Sequence of chain 1.B:
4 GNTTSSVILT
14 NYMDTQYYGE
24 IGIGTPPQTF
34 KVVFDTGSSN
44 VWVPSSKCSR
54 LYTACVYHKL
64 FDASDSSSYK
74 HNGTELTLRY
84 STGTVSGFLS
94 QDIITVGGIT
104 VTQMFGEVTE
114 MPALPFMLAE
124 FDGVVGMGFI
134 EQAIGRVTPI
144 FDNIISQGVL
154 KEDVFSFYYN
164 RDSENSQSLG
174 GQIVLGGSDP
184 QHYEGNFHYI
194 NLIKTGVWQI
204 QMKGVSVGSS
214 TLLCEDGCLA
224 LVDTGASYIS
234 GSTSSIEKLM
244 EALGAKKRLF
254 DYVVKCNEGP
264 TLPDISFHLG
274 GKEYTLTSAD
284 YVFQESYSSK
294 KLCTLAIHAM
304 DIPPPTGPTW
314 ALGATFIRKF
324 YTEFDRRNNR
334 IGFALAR

A protein and the small-molecule ligand that binds it are described below.
Small molecule (SMILES): O=C(c1c(Cc2ccccc2)n(-c2ccccc2)c2ccccc12)N1CCNCC1

Binding-site contacts:
Ligand atom O41 contacts residue THR85 of chain 1.B at 2.6 Å (h-bond).
Ligand atom C43 contacts residue ASP38 of chain 1.B at 3.1 Å.
Ligand atom N12 contacts residue THR85 of chain 1.B at 3.8 Å.
Ligand atom C2 contacts residue GLN19 of chain 1.B at 3.7 Å.
Ligand atom C32 contacts residue GLY228 of chain 1.B at 3.7 Å.
Ligand atom C42 contacts residue ASP226 of chain 1.B at 3.4 Å.
Ligand atom O41 contacts residue TYR83 of chain 1.B at 3.5 Å.
Ligand atom N44 contacts residue ASP226 of chain 1.B at 3.4 Å (salt-bridge).
Ligand atom C43 contacts residue ASP226 of chain 1.B at 3.4 Å.
Ligand atom C30 contacts residue VAL127 of chain 1.B at 3.9 Å (hydrophobic).
Ligand atom C14 contacts residue THR85 of chain 1.B at 3.4 Å.
Ligand atom C45 contacts residue GLY40 of chain 1.B at 4.0 Å.
Ligand atom C43 contacts residue GLY228 of chain 1.B at 3.4 Å.
Ligand atom C20 contacts residue THR85 of chain 1.B at 3.9 Å.
Ligand atom C5 contacts residue PRO118 of chain 1.B at 4.0 Å (hydrophobic).
Ligand atom C6 contacts residue PRO118 of chain 1.B at 3.9 Å (hydrophobic).
Ligand atom C42 contacts residue GLY228 of chain 1.B at 3.5 Å.
Ligand atom C39 contacts residue THR85 of chain 1.B at 3.5 Å.
Ligand atom C32 contacts residue ASP38 of chain 1.B at 3.9 Å.
Ligand atom C1 contacts residue LEU121 of chain 1.B at 4.0 Å (hydrophobic).
Ligand atom C2 contacts residue PHE124 of chain 1.B at 4.0 Å (hydrophobic).
Ligand atom C31 contacts residue ASP38 of chain 1.B at 3.0 Å.
Ligand atom C60 contacts residue THR85 of chain 1.B at 3.2 Å.
Ligand atom C15 contacts residue THR85 of chain 1.B at 3.4 Å.
Ligand atom C30 contacts residue TYR83 of chain 1.B at 3.9 Å (hydrophobic).
Ligand atom C33 contacts residue GLY228 of chain 1.B at 3.6 Å.
Ligand atom C1 contacts residue GLN19 of chain 1.B at 3.7 Å.
Ligand atom C30 contacts residue ASP38 of chain 1.B at 3.6 Å.
Ligand atom C42 contacts residue ALA229 of chain 1.B at 4.0 Å (hydrophobic).
Ligand atom C43 contacts residue ALA229 of chain 1.B at 3.9 Å (hydrophobic).
Ligand atom C18 contacts residue SER230 of chain 1.B at 3.9 Å.
Ligand atom N44 contacts residue ASP38 of chain 1.B at 2.9 Å (salt-bridge).
Ligand atom C16 contacts residue THR85 of chain 1.B at 3.3 Å.
Ligand atom C31 contacts residue VAL127 of chain 1.B at 3.7 Å (hydrophobic).
Ligand atom C45 contacts residue TYR83 of chain 1.B at 3.7 Å (hydrophobic).
Ligand atom O41 contacts residue SER84 of chain 1.B at 3.8 Å.
Ligand atom C13 contacts residue THR85 of chain 1.B at 3.7 Å.
Ligand atom C45 contacts residue ASP38 of chain 1.B at 3.5 Å.
Ligand atom C17 contacts residue SER230 of chain 1.B at 3.8 Å.
Ligand atom N44 contacts residue GLY40 of chain 1.B at 3.8 Å.